This protein binds this small molecule.
Small molecule (SMILES): CC(C)C[C@H](NP(=O)(O)CNC(=O)OCc1ccccc1)C(=O)NCCCCN

Sequence of chain 1.A:
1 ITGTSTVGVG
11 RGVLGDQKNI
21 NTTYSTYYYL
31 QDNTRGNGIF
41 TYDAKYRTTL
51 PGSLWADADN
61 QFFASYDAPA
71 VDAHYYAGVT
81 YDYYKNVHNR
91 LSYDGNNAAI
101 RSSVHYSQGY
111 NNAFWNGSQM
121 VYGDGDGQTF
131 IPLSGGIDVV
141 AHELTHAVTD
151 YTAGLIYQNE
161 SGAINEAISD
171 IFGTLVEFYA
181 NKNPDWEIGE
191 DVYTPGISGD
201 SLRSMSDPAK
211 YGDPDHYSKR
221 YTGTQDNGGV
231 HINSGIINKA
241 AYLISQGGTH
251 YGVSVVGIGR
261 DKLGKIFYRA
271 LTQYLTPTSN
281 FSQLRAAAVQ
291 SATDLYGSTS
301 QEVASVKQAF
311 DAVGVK

Binding-site contacts:
Ligand atom O05 contacts residue TYR157 of chain 1.A at 3.8 Å.
Ligand atom O03 contacts residue HIS231 of chain 1.A at 2.8 Å (h-bond).
Ligand atom N02 contacts residue ASN112 of chain 1.A at 3.1 Å (h-bond).
Ligand atom C16 contacts residue TRP115 of chain 1.A at 3.8 Å (hydrophobic).
Ligand atom C01 contacts residue GLU143 of chain 1.A at 3.7 Å.
Ligand atom O01 contacts residue GLU143 of chain 1.A at 2.6 Å (salt-bridge).
Ligand atom O04 contacts residue TYR157 of chain 1.A at 3.7 Å.
Ligand atom N01 contacts residue ALA113 of chain 1.A at 2.9 Å (h-bond).
Ligand atom O01 contacts residue HIS146 of chain 1.A at 3.3 Å.
Ligand atom N02 contacts residue HIS231 of chain 1.A at 3.6 Å (h-bond).
Ligand atom C02 contacts residue ASN112 of chain 1.A at 3.7 Å.
Ligand atom O05 contacts residue DMS1 of chain 1.G at 3.7 Å.
Ligand atom C13 contacts residue TYR157 of chain 1.A at 3.7 Å (hydrophobic).
Ligand atom O01 contacts residue ZN1 of chain 1.B at 3.0 Å.
Ligand atom N03 contacts residue ASN111 of chain 1.A at 2.8 Å (h-bond).
Ligand atom C04 contacts residue LEU202 of chain 1.A at 3.8 Å (hydrophobic).
Ligand atom C17 contacts residue ASN116 of chain 1.A at 3.6 Å.
Ligand atom O03 contacts residue TYR157 of chain 1.A at 3.4 Å (h-bond).
Ligand atom N04 contacts residue PHE114 of chain 1.A at 3.7 Å.
Ligand atom C07 contacts residue HIS231 of chain 1.A at 3.6 Å.
Ligand atom O02 contacts residue ARG203 of chain 1.A at 2.9 Å (salt-bridge).
Ligand atom C09 contacts residue ASN112 of chain 1.A at 3.5 Å.
Ligand atom N01 contacts residue GLU143 of chain 1.A at 3.5 Å (salt-bridge).
Ligand atom C11 contacts residue ALA113 of chain 1.A at 3.5 Å (hydrophobic).
Ligand atom O03 contacts residue HIS146 of chain 1.A at 3.6 Å.
Ligand atom O03 contacts residue HIS142 of chain 1.A at 3.3 Å (h-bond).
Ligand atom C12 contacts residue TYR157 of chain 1.A at 3.7 Å (hydrophobic).
Ligand atom P01 contacts residue ZN1 of chain 1.B at 3.0 Å.
Ligand atom P01 contacts residue ALA113 of chain 1.A at 3.4 Å.
Ligand atom C06 contacts residue HIS231 of chain 1.A at 3.5 Å.
Ligand atom O02 contacts residue HIS231 of chain 1.A at 3.2 Å.
Ligand atom O01 contacts residue ALA113 of chain 1.A at 3.5 Å (h-bond).
Ligand atom C03 contacts residue LEU202 of chain 1.A at 3.7 Å (hydrophobic).
Ligand atom N01 contacts residue ASN112 of chain 1.A at 3.2 Å (h-bond).
Ligand atom C18 contacts residue PHE114 of chain 1.A at 3.7 Å (hydrophobic).
Ligand atom O03 contacts residue ZN1 of chain 1.B at 2.0 Å.
Ligand atom C17 contacts residue TRP115 of chain 1.A at 3.8 Å (hydrophobic).
Ligand atom C02 contacts residue GLU143 of chain 1.A at 3.5 Å.
Ligand atom O03 contacts residue GLU166 of chain 1.A at 2.9 Å (salt-bridge).
Ligand atom C10 contacts residue ASN111 of chain 1.A at 3.6 Å.